Sequence of chain 2.C:
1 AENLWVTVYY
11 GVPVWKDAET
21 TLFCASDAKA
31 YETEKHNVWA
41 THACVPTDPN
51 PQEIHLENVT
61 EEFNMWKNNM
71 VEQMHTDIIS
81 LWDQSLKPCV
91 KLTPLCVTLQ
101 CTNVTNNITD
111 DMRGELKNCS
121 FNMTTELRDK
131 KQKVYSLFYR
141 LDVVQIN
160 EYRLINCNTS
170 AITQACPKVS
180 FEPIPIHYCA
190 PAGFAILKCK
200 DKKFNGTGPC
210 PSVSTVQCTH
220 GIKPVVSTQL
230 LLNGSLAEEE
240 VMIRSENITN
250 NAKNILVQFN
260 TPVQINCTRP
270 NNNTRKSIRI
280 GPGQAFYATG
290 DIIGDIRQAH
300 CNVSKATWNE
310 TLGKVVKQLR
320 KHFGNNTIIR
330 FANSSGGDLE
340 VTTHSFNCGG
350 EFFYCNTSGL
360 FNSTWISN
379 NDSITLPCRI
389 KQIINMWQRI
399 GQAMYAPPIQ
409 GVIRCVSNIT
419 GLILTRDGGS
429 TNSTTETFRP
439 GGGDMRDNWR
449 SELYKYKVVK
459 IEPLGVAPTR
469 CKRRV

Binding-site contacts:
Ligand atom C2 contacts residue ASN416 of chain 2.C at 2.4 Å.
Ligand atom C7 contacts residue ASN232 of chain 2.C at 4.0 Å.
Ligand atom O7 contacts residue NAG1 of chain 2.EA at 3.3 Å (h-bond).
Ligand atom C7 contacts residue NAG1 of chain 2.EA at 4.5 Å.
Ligand atom C1 contacts residue ASN416 of chain 2.C at 1.4 Å.
Ligand atom C7 contacts residue ASN416 of chain 2.C at 3.5 Å.
Ligand atom N2 contacts residue ASN416 of chain 2.C at 2.8 Å (h-bond).
Ligand atom O6 contacts residue PRO261 of chain 2.C at 3.4 Å.
Ligand atom C8 contacts residue ASN416 of chain 2.C at 3.6 Å.
Ligand atom O5 contacts residue ASN416 of chain 2.C at 2.4 Å (h-bond).
Ligand atom O7 contacts residue ASN416 of chain 2.C at 4.3 Å.
Ligand atom O7 contacts residue ASN232 of chain 2.C at 3.0 Å (h-bond).
Ligand atom C6 contacts residue PRO261 of chain 2.C at 3.9 Å (hydrophobic).
Ligand atom O5 contacts residue PRO261 of chain 2.C at 3.4 Å.
Ligand atom C8 contacts residue ASN232 of chain 2.C at 4.3 Å.
Ligand atom C1 contacts residue PRO261 of chain 2.C at 4.3 Å (hydrophobic).
Ligand atom C5 contacts residue ASN416 of chain 2.C at 3.7 Å.
Ligand atom C4 contacts residue ASN416 of chain 2.C at 4.2 Å.
Ligand atom C3 contacts residue ASN416 of chain 2.C at 3.8 Å.
Ligand atom C5 contacts residue PRO261 of chain 2.C at 4.3 Å (hydrophobic).

The protein below binds the small molecule below.
Small molecule (SMILES): CC(=O)N[C@H]1[C@H](O[C@H]2[C@H](O)[C@@H](NC(C)=O)CO[C@@H]2CO)O[C@H](CO)[C@@H](O[C@@H]2O[C@H](CO)[C@@H](O)[C@H](O)[C@@H]2O)[C@@H]1O